Binding-site contacts:
Ligand atom CE1 contacts residue GLN235 of chain 1.FB at 4.2 Å.
Ligand atom CG contacts residue GLN235 of chain 1.FB at 3.7 Å.
Ligand atom CD1 contacts residue GLN235 of chain 1.FB at 4.0 Å.
Ligand atom O contacts residue GLN235 of chain 1.FB at 3.9 Å.
Ligand atom CD2 contacts residue GLN235 of chain 1.FB at 3.9 Å.
Ligand atom CB contacts residue GLN235 of chain 1.FB at 3.6 Å.

This protein binds this small molecule.
Small molecule (SMILES): CSCC[C@H](NC=O)C(=O)N[C@@H](Cc1ccccc1)C(=O)N[C@H](C=O)Cc1ccccc1

Sequence of chain 1.FB:
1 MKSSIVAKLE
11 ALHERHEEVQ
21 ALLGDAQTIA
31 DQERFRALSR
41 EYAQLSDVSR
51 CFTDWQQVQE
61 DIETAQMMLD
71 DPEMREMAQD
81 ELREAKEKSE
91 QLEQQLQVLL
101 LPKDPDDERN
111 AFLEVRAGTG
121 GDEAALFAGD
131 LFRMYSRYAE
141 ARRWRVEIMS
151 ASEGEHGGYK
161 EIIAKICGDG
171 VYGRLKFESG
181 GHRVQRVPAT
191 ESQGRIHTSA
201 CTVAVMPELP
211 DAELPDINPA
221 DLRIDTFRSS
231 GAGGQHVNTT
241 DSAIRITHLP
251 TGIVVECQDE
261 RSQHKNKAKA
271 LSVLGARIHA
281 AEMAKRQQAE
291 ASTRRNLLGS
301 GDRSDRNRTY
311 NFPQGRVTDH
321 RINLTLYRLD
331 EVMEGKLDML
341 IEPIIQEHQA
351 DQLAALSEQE